Binding-site contacts:
Ligand atom CBC contacts residue GLU19 of chain 1.A at 3.6 Å.
Ligand atom CAS contacts residue ASP117 of chain 1.A at 3.2 Å.
Ligand atom CAA contacts residue ASP117 of chain 1.A at 3.4 Å.
Ligand atom CAH contacts residue SER106 of chain 1.A at 3.9 Å.
Ligand atom CAJ contacts residue MET114 of chain 1.A at 3.8 Å (hydrophobic).
Ligand atom CAF contacts residue ILE107 of chain 1.A at 3.9 Å (hydrophobic).
Ligand atom CAU contacts residue SER110 of chain 1.A at 3.6 Å.
Ligand atom CBE contacts residue SER110 of chain 1.A at 3.5 Å.
Ligand atom CBJ contacts residue SER110 of chain 1.A at 3.6 Å.
Ligand atom CAP contacts residue TRP22 of chain 1.A at 3.8 Å (hydrophobic).
Ligand atom CAI contacts residue MET114 of chain 1.A at 3.5 Å (hydrophobic).
Ligand atom NAZ contacts residue GLU19 of chain 1.A at 3.2 Å (salt-bridge).
Ligand atom CAN contacts residue VAL26 of chain 1.A at 4.0 Å (hydrophobic).
Ligand atom NAX contacts residue SER110 of chain 1.A at 2.6 Å (h-bond).
Ligand atom CBG contacts residue ASP117 of chain 1.A at 3.9 Å.
Ligand atom NBK contacts residue TRP22 of chain 1.A at 3.9 Å.
Ligand atom CAP contacts residue THR118 of chain 1.A at 3.8 Å.
Ligand atom CBF contacts residue MET114 of chain 1.A at 3.9 Å (hydrophobic).
Ligand atom CBG contacts residue THR118 of chain 1.A at 3.8 Å.
Ligand atom CAH contacts residue ILE107 of chain 1.A at 3.7 Å (hydrophobic).
Ligand atom CAF contacts residue SER106 of chain 1.A at 3.2 Å.
Ligand atom CBC contacts residue TRP22 of chain 1.A at 3.7 Å (hydrophobic).
Ligand atom NBM contacts residue ASP117 of chain 1.A at 3.6 Å.
Ligand atom CAI contacts residue SER110 of chain 1.A at 3.8 Å.
Ligand atom CAU contacts residue DMS1 of chain 1.C at 3.9 Å.
Ligand atom CAH contacts residue SER110 of chain 1.A at 3.8 Å.
Ligand atom CAM contacts residue TRP22 of chain 1.A at 3.8 Å (hydrophobic).
Ligand atom CAW contacts residue TRP22 of chain 1.A at 3.8 Å (hydrophobic).
Ligand atom NAB contacts residue ASP117 of chain 1.A at 3.8 Å.
Ligand atom CAS contacts residue THR118 of chain 1.A at 3.7 Å.
Ligand atom CAJ contacts residue SER110 of chain 1.A at 3.3 Å.
Ligand atom CAV contacts residue MET114 of chain 1.A at 3.7 Å (hydrophobic).
Ligand atom NAB contacts residue GLU119 of chain 1.A at 3.6 Å.
Ligand atom CAQ contacts residue LEU18 of chain 1.A at 4.0 Å (hydrophobic).
Ligand atom OAC contacts residue GLU19 of chain 1.A at 3.2 Å (salt-bridge).
Ligand atom CAK contacts residue TYR111 of chain 1.A at 3.7 Å (hydrophobic).
Ligand atom CAM contacts residue THR118 of chain 1.A at 3.5 Å.
Ligand atom CAD contacts residue SER106 of chain 1.A at 3.5 Å.
Ligand atom CAR contacts residue TRP22 of chain 1.A at 3.7 Å (hydrophobic).
Ligand atom OAC contacts residue TRP22 of chain 1.A at 3.7 Å.

Sequence of chain 1.A:
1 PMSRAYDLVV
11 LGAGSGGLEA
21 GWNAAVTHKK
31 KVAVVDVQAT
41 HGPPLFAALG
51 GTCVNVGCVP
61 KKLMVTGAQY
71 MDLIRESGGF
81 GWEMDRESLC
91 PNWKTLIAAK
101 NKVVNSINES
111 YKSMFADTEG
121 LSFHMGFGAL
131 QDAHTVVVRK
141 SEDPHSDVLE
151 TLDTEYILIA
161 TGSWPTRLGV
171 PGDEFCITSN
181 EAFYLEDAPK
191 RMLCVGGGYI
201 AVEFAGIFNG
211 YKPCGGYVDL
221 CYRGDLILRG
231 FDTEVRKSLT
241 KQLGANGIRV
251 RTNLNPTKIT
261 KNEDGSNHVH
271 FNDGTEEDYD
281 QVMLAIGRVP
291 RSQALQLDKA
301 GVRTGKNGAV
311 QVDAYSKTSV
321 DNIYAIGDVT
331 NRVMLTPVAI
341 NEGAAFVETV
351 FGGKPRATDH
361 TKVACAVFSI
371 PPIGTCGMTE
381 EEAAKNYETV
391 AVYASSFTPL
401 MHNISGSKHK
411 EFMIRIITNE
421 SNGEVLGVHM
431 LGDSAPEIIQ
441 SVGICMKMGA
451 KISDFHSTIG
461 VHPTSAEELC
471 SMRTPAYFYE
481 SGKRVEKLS

The small molecule below binds the protein below.
Small molecule (SMILES): C[n+]1nn(-c2ccc(-c3nc(CCc4ccccc4)cs3)c(OCCN3CCNC3=O)c2)cc1CCCCN